This protein binds this small molecule.
Small molecule (SMILES): Cc1ccccc1CC(C)(C)NC[C@H](O)c1ccc(O)c2c1OCC(=O)N2

Binding-site contacts:
Ligand atom OAF contacts residue ASN478 of chain 1.A at 2.5 Å (h-bond).
Ligand atom OAD contacts residue ASN459 of chain 1.A at 2.9 Å (h-bond).
Ligand atom CAB contacts residue THR134 of chain 1.A at 3.9 Å.
Ligand atom CAM contacts residue ASN459 of chain 1.A at 3.4 Å.
Ligand atom CAB contacts residue PHE217 of chain 1.A at 3.6 Å (hydrophobic).
Ligand atom OAD contacts residue ALA224 of chain 1.A at 3.5 Å (h-bond).
Ligand atom CAC contacts residue PHE217 of chain 1.A at 3.4 Å (hydrophobic).
Ligand atom OAD contacts residue SER227 of chain 1.A at 3.0 Å (h-bond).
Ligand atom OAF contacts residue ASP137 of chain 1.A at 2.8 Å (salt-bridge).
Ligand atom CAH contacts residue ILE475 of chain 1.A at 3.5 Å (hydrophobic).
Ligand atom CAN contacts residue ASP137 of chain 1.A at 3.1 Å.
Ligand atom CAZ contacts residue ASN478 of chain 1.A at 2.7 Å.
Ligand atom CAN contacts residue ASN478 of chain 1.A at 3.5 Å.
Ligand atom CAU contacts residue SER231 of chain 1.A at 3.9 Å.
Ligand atom CAI contacts residue PHE217 of chain 1.A at 3.9 Å (hydrophobic).
Ligand atom OAE contacts residue SER231 of chain 1.A at 2.7 Å (h-bond).
Ligand atom OAE contacts residue VAL138 of chain 1.A at 3.6 Å.
Ligand atom CAM contacts residue PHE455 of chain 1.A at 3.9 Å (hydrophobic).
Ligand atom OAR contacts residue TYR474 of chain 1.A at 4.0 Å.
Ligand atom NAQ contacts residue SER227 of chain 1.A at 3.0 Å (h-bond).
Ligand atom CAS contacts residue SER227 of chain 1.A at 3.4 Å.
Ligand atom OAR contacts residue PHE217 of chain 1.A at 3.6 Å.
Ligand atom OAD contacts residue SER228 of chain 1.A at 3.6 Å.
Ligand atom CAU contacts residue VAL138 of chain 1.A at 3.5 Å (hydrophobic).
Ligand atom NAP contacts residue ASN478 of chain 1.A at 3.1 Å (h-bond).
Ligand atom NAP contacts residue ASP137 of chain 1.A at 2.8 Å (salt-bridge).
Ligand atom OAE contacts residue SER227 of chain 1.A at 3.4 Å (h-bond).
Ligand atom CAA contacts residue THR134 of chain 1.A at 3.6 Å.
Ligand atom CAK contacts residue VAL138 of chain 1.A at 3.5 Å (hydrophobic).
Ligand atom CAB contacts residue ASP137 of chain 1.A at 3.6 Å.
Ligand atom CAL contacts residue ASP137 of chain 1.A at 3.9 Å.
Ligand atom CAS contacts residue ASN459 of chain 1.A at 3.3 Å.
Ligand atom CAM contacts residue PHE217 of chain 1.A at 3.5 Å (hydrophobic).
Ligand atom CAL contacts residue VAL141 of chain 1.A at 4.0 Å (hydrophobic).
Ligand atom CAZ contacts residue ASP137 of chain 1.A at 3.5 Å.
Ligand atom CAM contacts residue TYR474 of chain 1.A at 3.4 Å (hydrophobic).
Ligand atom OAR contacts residue PHE455 of chain 1.A at 3.9 Å.
Ligand atom CAA contacts residue TRP133 of chain 1.A at 3.4 Å (hydrophobic).
Ligand atom CBA contacts residue ASP137 of chain 1.A at 3.5 Å.
Ligand atom CAO contacts residue ASP137 of chain 1.A at 3.4 Å.

Sequence of chain 1.A:
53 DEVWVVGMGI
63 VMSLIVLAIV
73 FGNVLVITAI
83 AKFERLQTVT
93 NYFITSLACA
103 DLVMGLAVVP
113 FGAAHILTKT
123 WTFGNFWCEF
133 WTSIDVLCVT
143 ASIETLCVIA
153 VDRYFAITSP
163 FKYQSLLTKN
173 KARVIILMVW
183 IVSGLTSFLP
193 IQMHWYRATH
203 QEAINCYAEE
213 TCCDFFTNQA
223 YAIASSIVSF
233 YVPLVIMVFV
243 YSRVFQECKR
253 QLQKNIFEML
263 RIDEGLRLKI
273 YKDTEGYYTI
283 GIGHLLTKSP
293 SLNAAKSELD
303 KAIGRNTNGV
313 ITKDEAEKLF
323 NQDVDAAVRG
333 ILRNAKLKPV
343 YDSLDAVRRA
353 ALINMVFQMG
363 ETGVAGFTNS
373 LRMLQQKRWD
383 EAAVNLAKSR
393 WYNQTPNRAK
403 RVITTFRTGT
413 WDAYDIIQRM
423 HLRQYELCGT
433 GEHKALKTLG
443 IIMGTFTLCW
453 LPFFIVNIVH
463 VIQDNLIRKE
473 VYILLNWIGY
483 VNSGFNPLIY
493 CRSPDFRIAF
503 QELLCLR